Binding-site contacts:
Ligand atom C13 contacts residue ALA147 of chain 1.A at 3.5 Å (hydrophobic).
Ligand atom C06 contacts residue ASP220 of chain 1.A at 3.6 Å.
Ligand atom C23 contacts residue PHE235 of chain 1.A at 3.6 Å (hydrophobic).
Ligand atom N27 contacts residue GLU243 of chain 1.A at 2.6 Å (salt-bridge).
Ligand atom N28 contacts residue GLU243 of chain 1.A at 2.9 Å (salt-bridge).
Ligand atom C04 contacts residue TRP126 of chain 1.A at 3.2 Å (hydrophobic).
Ligand atom C35 contacts residue HEM1 of chain 1.B at 3.6 Å.
Ligand atom C22 contacts residue ASN236 of chain 1.A at 3.4 Å.
Ligand atom C24 contacts residue PRO216 of chain 1.A at 3.5 Å (hydrophobic).
Ligand atom C31 contacts residue GLU243 of chain 1.A at 3.4 Å.
Ligand atom S01 contacts residue GLN358 of chain 1.A at 3.4 Å (h-bond).
Ligand atom C16 contacts residue HIS128 of chain 1.A at 3.5 Å.
Ligand atom C3' contacts residue HEM1 of chain 1.B at 2.9 Å.
Ligand atom C34 contacts residue ILE218 of chain 1.A at 3.4 Å (hydrophobic).
Ligand atom C02 contacts residue ASP220 of chain 1.A at 3.5 Å.
Ligand atom N07 contacts residue ASP220 of chain 1.A at 3.0 Å (salt-bridge).
Ligand atom C05 contacts residue ASP220 of chain 1.A at 3.5 Å.
Ligand atom C22 contacts residue GLY237 of chain 1.A at 3.1 Å.
Ligand atom N08 contacts residue LYS360 of chain 1.A at 3.4 Å.
Ligand atom O38 contacts residue HIS128 of chain 1.A at 3.2 Å.
Ligand atom C03 contacts residue ILE125 of chain 1.A at 3.3 Å (hydrophobic).
Ligand atom C03 contacts residue ASP220 of chain 1.A at 3.4 Å.
Ligand atom C35 contacts residue ILE218 of chain 1.A at 3.5 Å (hydrophobic).
Ligand atom S21 contacts residue GLY237 of chain 1.A at 3.5 Å (h-bond).
Ligand atom C24 contacts residue ILE218 of chain 1.A at 3.5 Å (hydrophobic).
Ligand atom C22 contacts residue PHE235 of chain 1.A at 3.5 Å (hydrophobic).
Ligand atom S01 contacts residue LYS360 of chain 1.A at 3.6 Å.
Ligand atom N07 contacts residue HIS128 of chain 1.A at 3.4 Å.
Ligand atom C04 contacts residue ASP220 of chain 1.A at 3.5 Å.
Ligand atom S21 contacts residue HEM1 of chain 1.B at 3.3 Å (h-bond).
Ligand atom C11 contacts residue HIS128 of chain 1.A at 3.4 Å.
Ligand atom C37 contacts residue HEM1 of chain 1.B at 3.6 Å.
Ligand atom C33 contacts residue HEM1 of chain 1.B at 3.5 Å.
Ligand atom O18 contacts residue HIS128 of chain 1.A at 3.5 Å.
Ligand atom C4' contacts residue HEM1 of chain 1.B at 3.5 Å.
Ligand atom N28 contacts residue TRP238 of chain 1.A at 3.1 Å (h-bond).
Ligand atom C30 contacts residue GLU243 of chain 1.A at 3.5 Å.
Ligand atom C5' contacts residue HEM1 of chain 1.B at 3.6 Å.
Ligand atom C26 contacts residue GLU243 of chain 1.A at 3.5 Å.
Ligand atom C23 contacts residue PRO216 of chain 1.A at 3.5 Å (hydrophobic).

Sequence of chain 1.A:
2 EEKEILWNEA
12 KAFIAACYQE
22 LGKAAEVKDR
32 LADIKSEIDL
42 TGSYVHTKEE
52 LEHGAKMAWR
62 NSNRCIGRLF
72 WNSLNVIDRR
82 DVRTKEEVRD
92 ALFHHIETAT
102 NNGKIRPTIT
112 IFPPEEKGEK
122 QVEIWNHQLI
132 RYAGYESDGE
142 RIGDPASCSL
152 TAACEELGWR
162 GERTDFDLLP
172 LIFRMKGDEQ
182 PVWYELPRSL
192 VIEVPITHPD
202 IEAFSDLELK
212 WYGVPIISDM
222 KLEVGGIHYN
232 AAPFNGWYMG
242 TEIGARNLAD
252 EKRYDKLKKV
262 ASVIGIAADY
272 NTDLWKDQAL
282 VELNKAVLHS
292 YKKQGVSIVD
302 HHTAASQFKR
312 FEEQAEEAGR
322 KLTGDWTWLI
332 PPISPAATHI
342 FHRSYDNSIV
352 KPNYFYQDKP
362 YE

The small molecule below binds the protein below.
Small molecule (SMILES): [H]/N=C(\Nc1cccc(COC[C@@H]2C[C@H](OCc3cccc(N/C(=N\[H])c4cccs4)c3)CN2)c1)c1cccs1